Sequence of chain 1.C:
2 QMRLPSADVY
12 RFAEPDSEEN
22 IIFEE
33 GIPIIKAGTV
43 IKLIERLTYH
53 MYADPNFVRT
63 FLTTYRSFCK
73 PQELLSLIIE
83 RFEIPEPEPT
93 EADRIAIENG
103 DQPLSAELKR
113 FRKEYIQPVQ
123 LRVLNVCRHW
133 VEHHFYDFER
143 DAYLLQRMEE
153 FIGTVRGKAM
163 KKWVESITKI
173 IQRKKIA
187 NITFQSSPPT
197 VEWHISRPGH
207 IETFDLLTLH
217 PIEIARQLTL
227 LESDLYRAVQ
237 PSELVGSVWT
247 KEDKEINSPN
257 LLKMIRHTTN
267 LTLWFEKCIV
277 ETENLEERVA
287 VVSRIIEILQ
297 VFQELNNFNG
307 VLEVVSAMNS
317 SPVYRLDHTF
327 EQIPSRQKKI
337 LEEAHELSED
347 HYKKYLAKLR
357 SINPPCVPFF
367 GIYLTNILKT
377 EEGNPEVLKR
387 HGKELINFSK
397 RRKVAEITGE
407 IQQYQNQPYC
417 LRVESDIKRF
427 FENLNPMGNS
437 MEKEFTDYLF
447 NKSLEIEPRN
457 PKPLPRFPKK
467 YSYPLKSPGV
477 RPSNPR

Binding-site contacts:
Ligand atom C21 contacts residue ASP323 of chain 1.C at 3.7 Å.
Ligand atom C22 contacts residue PHE326 of chain 1.C at 3.3 Å (hydrophobic).
Ligand atom C05 contacts residue TYR320 of chain 1.C at 3.3 Å (hydrophobic).
Ligand atom C10 contacts residue ASN315 of chain 1.C at 3.8 Å.
Ligand atom C23 contacts residue VAL319 of chain 1.C at 3.1 Å (hydrophobic).
Ligand atom C24 contacts residue LEU322 of chain 1.C at 3.5 Å (hydrophobic).
Ligand atom N20 contacts residue ASP323 of chain 1.C at 2.9 Å (salt-bridge).
Ligand atom C03 contacts residue PHE326 of chain 1.C at 3.6 Å (hydrophobic).
Ligand atom CL1 contacts residue LEU337 of chain 1.C at 3.5 Å.
Ligand atom C08 contacts residue MET314 of chain 1.C at 3.8 Å (hydrophobic).
Ligand atom C24 contacts residue PHE326 of chain 1.C at 3.8 Å (hydrophobic).
Ligand atom CL1 contacts residue MET314 of chain 1.C at 3.8 Å.
Ligand atom C08 contacts residue ASN315 of chain 1.C at 3.8 Å.
Ligand atom F26 contacts residue THR325 of chain 1.C at 3.4 Å.
Ligand atom C23 contacts residue TYR320 of chain 1.C at 3.5 Å (hydrophobic).
Ligand atom C04 contacts residue TYR320 of chain 1.C at 3.9 Å (hydrophobic).
Ligand atom N15 contacts residue PHE326 of chain 1.C at 3.8 Å.
Ligand atom C12 contacts residue LEU337 of chain 1.C at 3.9 Å (hydrophobic).
Ligand atom C12 contacts residue GLU338 of chain 1.C at 3.5 Å.
Ligand atom C09 contacts residue LEU337 of chain 1.C at 3.8 Å (hydrophobic).
Ligand atom F26 contacts residue PHE326 of chain 1.C at 3.4 Å.
Ligand atom CL1 contacts residue PHE326 of chain 1.C at 3.8 Å.
Ligand atom C21 contacts residue PHE326 of chain 1.C at 3.4 Å (hydrophobic).
Ligand atom C25 contacts residue MET314 of chain 1.C at 3.7 Å (hydrophobic).
Ligand atom C02 contacts residue PHE326 of chain 1.C at 3.6 Å (hydrophobic).
Ligand atom C12 contacts residue HIS341 of chain 1.C at 3.4 Å.
Ligand atom F26 contacts residue VAL288 of chain 1.C at 3.5 Å.
Ligand atom C18 contacts residue TYR320 of chain 1.C at 3.1 Å (hydrophobic).
Ligand atom C03 contacts residue MET314 of chain 1.C at 3.7 Å (hydrophobic).
Ligand atom C05 contacts residue MET314 of chain 1.C at 3.6 Å (hydrophobic).
Ligand atom F26 contacts residue ILE329 of chain 1.C at 3.5 Å.
Ligand atom C07 contacts residue TYR320 of chain 1.C at 3.8 Å (hydrophobic).
Ligand atom C25 contacts residue PHE326 of chain 1.C at 3.6 Å (hydrophobic).
Ligand atom C02 contacts residue MET314 of chain 1.C at 3.4 Å (hydrophobic).
Ligand atom CL1 contacts residue ILE329 of chain 1.C at 3.8 Å.
Ligand atom N06 contacts residue TYR320 of chain 1.C at 3.5 Å.
Ligand atom C10 contacts residue LEU337 of chain 1.C at 3.5 Å (hydrophobic).
Ligand atom C19 contacts residue TYR320 of chain 1.C at 3.2 Å (hydrophobic).
Ligand atom C19 contacts residue ASP323 of chain 1.C at 3.0 Å.
Ligand atom C24 contacts residue VAL319 of chain 1.C at 3.7 Å (hydrophobic).

This protein binds this small molecule.
Small molecule (SMILES): Cc1cc2nc(N3CCNCC3)n(Cc3ccc(F)c(Cl)c3)c2cc1C